Binding-site contacts:
Ligand atom C3 contacts residue ASN14 of chain 1.A at 3.8 Å.
Ligand atom C4 contacts residue ASP183 of chain 1.A at 3.2 Å.
Ligand atom C6 contacts residue ASP12 of chain 1.A at 3.8 Å.
Ligand atom O4 contacts residue THR184 of chain 1.A at 3.0 Å (h-bond).
Ligand atom C6 contacts residue CYS182 of chain 1.A at 4.2 Å (hydrophobic).
Ligand atom O4 contacts residue ASP183 of chain 1.A at 3.7 Å.
Ligand atom C6 contacts residue LYS10 of chain 1.A at 4.1 Å.
Ligand atom C4 contacts residue THR184 of chain 1.A at 4.0 Å.
Ligand atom C4 contacts residue ASN14 of chain 1.A at 3.5 Å.
Ligand atom O4 contacts residue CYS182 of chain 1.A at 4.1 Å.
Ligand atom O5 contacts residue ASP12 of chain 1.A at 3.4 Å (salt-bridge).
Ligand atom O5 contacts residue ASP183 of chain 1.A at 3.7 Å.
Ligand atom O6 contacts residue ASP183 of chain 1.A at 2.2 Å (salt-bridge).
Ligand atom C3 contacts residue ASP183 of chain 1.A at 4.5 Å.
Ligand atom O4 contacts residue ALA212 of chain 1.A at 3.9 Å.
Ligand atom C6 contacts residue ASP183 of chain 1.A at 3.2 Å.
Ligand atom O5 contacts residue LYS10 of chain 1.A at 4.3 Å.
Ligand atom C1 contacts residue ASP12 of chain 1.A at 3.4 Å.
Ligand atom C4 contacts residue ASP12 of chain 1.A at 4.4 Å.
Ligand atom C5 contacts residue ASP183 of chain 1.A at 3.6 Å.
Ligand atom O3 contacts residue THR184 of chain 1.A at 3.8 Å.
Ligand atom O4 contacts residue ASN14 of chain 1.A at 2.8 Å (h-bond).
Ligand atom C6 contacts residue ASN14 of chain 1.A at 4.0 Å.
Ligand atom C5 contacts residue ASN14 of chain 1.A at 3.5 Å.
Ligand atom C6 contacts residue ASP13 of chain 1.A at 4.4 Å.
Ligand atom C5 contacts residue ASP12 of chain 1.A at 3.2 Å.
Ligand atom O1 contacts residue ASP12 of chain 1.A at 2.6 Å (salt-bridge).
Ligand atom O6 contacts residue LYS10 of chain 1.A at 3.8 Å.
Ligand atom C2 contacts residue ASP12 of chain 1.A at 4.5 Å.

A protein and the small-molecule ligand that binds it are described below.
Small molecule (SMILES): OC[C@H]1O[C@@H](O)[C@H](O)[C@@H](O)[C@@H]1O

Sequence of chain 1.A:
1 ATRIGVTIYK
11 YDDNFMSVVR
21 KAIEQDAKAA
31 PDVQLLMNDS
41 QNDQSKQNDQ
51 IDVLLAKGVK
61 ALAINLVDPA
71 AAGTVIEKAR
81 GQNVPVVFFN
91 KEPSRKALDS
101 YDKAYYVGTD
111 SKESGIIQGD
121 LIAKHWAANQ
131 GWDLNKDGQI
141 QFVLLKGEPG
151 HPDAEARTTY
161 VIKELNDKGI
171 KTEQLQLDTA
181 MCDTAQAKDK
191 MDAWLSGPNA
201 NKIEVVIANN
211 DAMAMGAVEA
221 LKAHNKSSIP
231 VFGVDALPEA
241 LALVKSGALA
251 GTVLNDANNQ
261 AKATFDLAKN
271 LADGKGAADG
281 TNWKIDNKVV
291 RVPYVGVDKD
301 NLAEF